The small molecule below binds the protein below.
Small molecule (SMILES): CC(=O)N[C@H]1[C@H](O[C@H]2[C@H](O)[C@@H](NC(C)=O)CO[C@@H]2CO)O[C@H](CO)[C@@H](O)[C@@H]1O

Binding-site contacts:
Ligand atom C4 contacts residue TRP358 of chain 4.A at 3.7 Å (hydrophobic).
Ligand atom O5 contacts residue TRP358 of chain 4.A at 4.0 Å.
Ligand atom O6 contacts residue TRP358 of chain 4.A at 3.7 Å.
Ligand atom O7 contacts residue ASN66 of chain 4.A at 3.8 Å.
Ligand atom O6 contacts residue ASN66 of chain 4.A at 4.5 Å.
Ligand atom C7 contacts residue TYR387 of chain 1.A at 4.3 Å (hydrophobic).
Ligand atom O3 contacts residue TRP358 of chain 4.A at 4.3 Å.
Ligand atom O5 contacts residue ASN66 of chain 4.A at 2.4 Å (h-bond).
Ligand atom C5 contacts residue TRP358 of chain 4.A at 4.2 Å (hydrophobic).
Ligand atom C3 contacts residue ASN66 of chain 4.A at 3.8 Å.
Ligand atom C6 contacts residue TRP358 of chain 4.A at 3.8 Å (hydrophobic).
Ligand atom C5 contacts residue ASN66 of chain 4.A at 3.7 Å.
Ligand atom C7 contacts residue ASN66 of chain 4.A at 3.5 Å.
Ligand atom C2 contacts residue TRP358 of chain 4.A at 4.5 Å (hydrophobic).
Ligand atom O4 contacts residue TRP358 of chain 4.A at 4.1 Å.
Ligand atom C1 contacts residue TRP358 of chain 4.A at 4.2 Å (hydrophobic).
Ligand atom C1 contacts residue TYR387 of chain 1.A at 4.4 Å (hydrophobic).
Ligand atom O7 contacts residue TYR387 of chain 1.A at 3.8 Å.
Ligand atom N2 contacts residue ASN66 of chain 4.A at 2.9 Å (h-bond).
Ligand atom C4 contacts residue ASN66 of chain 4.A at 4.2 Å.
Ligand atom C2 contacts residue ASN66 of chain 4.A at 2.4 Å.
Ligand atom C1 contacts residue ASN66 of chain 4.A at 1.4 Å.

Sequence of chain 4.A:
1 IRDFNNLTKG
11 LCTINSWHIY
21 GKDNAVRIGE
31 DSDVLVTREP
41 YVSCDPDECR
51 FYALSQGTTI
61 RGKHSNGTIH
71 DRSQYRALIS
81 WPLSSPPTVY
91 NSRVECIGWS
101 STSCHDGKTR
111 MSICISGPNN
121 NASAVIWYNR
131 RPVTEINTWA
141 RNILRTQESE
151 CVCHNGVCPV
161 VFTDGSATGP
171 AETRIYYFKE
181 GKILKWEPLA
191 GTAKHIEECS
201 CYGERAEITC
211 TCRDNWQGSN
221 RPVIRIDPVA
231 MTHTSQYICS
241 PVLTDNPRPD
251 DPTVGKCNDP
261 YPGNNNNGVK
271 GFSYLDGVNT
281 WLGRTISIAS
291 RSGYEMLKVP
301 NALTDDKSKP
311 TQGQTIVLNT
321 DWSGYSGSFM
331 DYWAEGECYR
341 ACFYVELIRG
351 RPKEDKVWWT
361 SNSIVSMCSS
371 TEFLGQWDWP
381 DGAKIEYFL

Sequence of chain 1.A:
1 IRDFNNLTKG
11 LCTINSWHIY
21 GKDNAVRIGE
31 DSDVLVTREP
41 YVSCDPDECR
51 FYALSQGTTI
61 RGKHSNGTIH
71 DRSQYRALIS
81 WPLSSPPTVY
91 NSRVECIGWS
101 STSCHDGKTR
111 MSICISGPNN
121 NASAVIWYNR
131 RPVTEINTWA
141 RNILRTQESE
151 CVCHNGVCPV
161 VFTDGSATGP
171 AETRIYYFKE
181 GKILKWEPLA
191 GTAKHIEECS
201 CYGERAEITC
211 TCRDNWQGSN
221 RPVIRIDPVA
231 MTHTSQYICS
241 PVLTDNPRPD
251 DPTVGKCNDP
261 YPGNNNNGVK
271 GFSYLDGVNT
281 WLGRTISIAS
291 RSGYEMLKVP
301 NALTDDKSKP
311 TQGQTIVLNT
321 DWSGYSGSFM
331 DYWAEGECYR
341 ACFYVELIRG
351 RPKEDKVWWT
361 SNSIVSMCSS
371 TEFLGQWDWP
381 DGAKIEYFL